Binding-site contacts:
Ligand atom O3B contacts residue PHE81 of chain 1.A at 3.5 Å.
Ligand atom O1B contacts residue LYS220 of chain 1.A at 2.9 Å (salt-bridge).
Ligand atom O2B contacts residue TYR309 of chain 1.A at 3.4 Å (h-bond).
Ligand atom C14 contacts residue ASN213 of chain 1.A at 3.7 Å.
Ligand atom C5 contacts residue PHE147 of chain 1.A at 3.3 Å (hydrophobic).
Ligand atom C14 contacts residue TYR61 of chain 1.A at 3.3 Å (hydrophobic).
Ligand atom PB contacts residue MG1 of chain 1.G at 3.3 Å.
Ligand atom PA contacts residue MG1 of chain 1.G at 3.2 Å.
Ligand atom O2B contacts residue GLU221 of chain 1.A at 3.0 Å (salt-bridge).
Ligand atom C9 contacts residue PHE81 of chain 1.A at 3.1 Å (hydrophobic).
Ligand atom PA contacts residue MG1 of chain 1.E at 3.3 Å.
Ligand atom C15 contacts residue TRP302 of chain 1.A at 3.6 Å (hydrophobic).
Ligand atom PA contacts residue MG1 of chain 1.F at 3.5 Å.
Ligand atom S1 contacts residue ARG169 of chain 1.A at 3.1 Å (salt-bridge).
Ligand atom O1B contacts residue MG1 of chain 1.E at 2.2 Å.
Ligand atom O3A contacts residue MG1 of chain 1.E at 3.5 Å.
Ligand atom C11 contacts residue TYR61 of chain 1.A at 3.5 Å (hydrophobic).
Ligand atom O3B contacts residue TYR309 of chain 1.A at 2.5 Å (h-bond).
Ligand atom O1B contacts residue ARG308 of chain 1.A at 2.9 Å (salt-bridge).
Ligand atom PB contacts residue MG1 of chain 1.E at 3.4 Å.
Ligand atom C3 contacts residue PHE147 of chain 1.A at 3.6 Å (hydrophobic).
Ligand atom O2A contacts residue MG1 of chain 1.F at 2.3 Å.
Ligand atom O1A contacts residue GLU221 of chain 1.A at 3.2 Å (salt-bridge).
Ligand atom C12 contacts residue TYR61 of chain 1.A at 3.4 Å (hydrophobic).
Ligand atom O2B contacts residue MG1 of chain 1.G at 2.1 Å.
Ligand atom O3A contacts residue ASN213 of chain 1.A at 3.6 Å (h-bond).
Ligand atom C4 contacts residue PHE147 of chain 1.A at 3.6 Å (hydrophobic).
Ligand atom O2A contacts residue MG1 of chain 1.E at 2.2 Å.
Ligand atom C13 contacts residue TYR61 of chain 1.A at 3.3 Å (hydrophobic).
Ligand atom O1A contacts residue MG1 of chain 1.G at 2.0 Å.
Ligand atom O3B contacts residue ARG308 of chain 1.A at 2.8 Å (salt-bridge).
Ligand atom O3A contacts residue MG1 of chain 1.G at 3.5 Å.
Ligand atom PB contacts residue ARG308 of chain 1.A at 3.7 Å.
Ligand atom O1A contacts residue ARG169 of chain 1.A at 3.3 Å (salt-bridge).
Ligand atom O2A contacts residue ASP84 of chain 1.A at 3.0 Å (salt-bridge).
Ligand atom PB contacts residue TYR309 of chain 1.A at 3.4 Å.
Ligand atom O2B contacts residue SER217 of chain 1.A at 3.0 Å.
Ligand atom O2B contacts residue ASN213 of chain 1.A at 3.2 Å (h-bond).
Ligand atom O1B contacts residue ASP84 of chain 1.A at 3.3 Å (salt-bridge).
Ligand atom O1A contacts residue ASN213 of chain 1.A at 2.7 Å (h-bond).

Sequence of chain 1.A:
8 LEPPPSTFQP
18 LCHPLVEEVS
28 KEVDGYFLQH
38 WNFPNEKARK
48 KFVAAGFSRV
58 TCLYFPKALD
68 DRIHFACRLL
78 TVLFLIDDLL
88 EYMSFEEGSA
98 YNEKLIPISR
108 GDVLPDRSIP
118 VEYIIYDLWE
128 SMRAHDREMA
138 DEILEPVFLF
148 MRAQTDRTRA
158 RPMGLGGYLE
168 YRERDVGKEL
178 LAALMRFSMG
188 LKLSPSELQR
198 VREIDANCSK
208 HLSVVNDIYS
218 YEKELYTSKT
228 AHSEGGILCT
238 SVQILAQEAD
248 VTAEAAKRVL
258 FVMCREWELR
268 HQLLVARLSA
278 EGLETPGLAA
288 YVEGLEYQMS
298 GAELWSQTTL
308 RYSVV

The protein below binds the small molecule below.
Small molecule (SMILES): CC(C)=CCC/C(C)=C/CC/C(C)=C/CS[P](=O)(O)OP(=O)(O)O